Binding-site contacts:
Ligand atom C12 contacts residue PHE38 of chain 1.A at 4.5 Å (hydrophobic).
Ligand atom C14 contacts residue GLN37 of chain 1.A at 4.2 Å.
Ligand atom N15 contacts residue GLN37 of chain 1.A at 3.5 Å (h-bond).
Ligand atom C18 contacts residue ASP104 of chain 1.A at 3.9 Å.
Ligand atom C23 contacts residue PHE38 of chain 1.A at 4.0 Å (hydrophobic).
Ligand atom C16 contacts residue GLN37 of chain 1.A at 4.0 Å.
Ligand atom C17 contacts residue TRP40 of chain 1.A at 4.3 Å (hydrophobic).
Ligand atom C22 contacts residue LEU107 of chain 1.A at 4.4 Å (hydrophobic).
Ligand atom C06 contacts residue ASP104 of chain 1.A at 4.5 Å.
Ligand atom N15 contacts residue PHE38 of chain 1.A at 3.5 Å.
Ligand atom C20 contacts residue LEU107 of chain 1.A at 4.2 Å (hydrophobic).
Ligand atom C07 contacts residue ASP104 of chain 1.A at 3.9 Å.
Ligand atom C21 contacts residue ASP104 of chain 1.A at 4.4 Å.
Ligand atom O24 contacts residue LEU107 of chain 1.A at 3.7 Å.
Ligand atom C17 contacts residue PHE38 of chain 1.A at 4.5 Å (hydrophobic).
Ligand atom C16 contacts residue TRP40 of chain 1.A at 4.4 Å (hydrophobic).
Ligand atom C23 contacts residue ASP104 of chain 1.A at 4.3 Å.
Ligand atom C13 contacts residue PHE38 of chain 1.A at 4.0 Å (hydrophobic).
Ligand atom C22 contacts residue ASP104 of chain 1.A at 4.2 Å.
Ligand atom C05 contacts residue ASP104 of chain 1.A at 3.4 Å.
Ligand atom C23 contacts residue MET108 of chain 1.A at 3.5 Å (hydrophobic).
Ligand atom C19 contacts residue ASP104 of chain 1.A at 3.2 Å.
Ligand atom C04 contacts residue ASP104 of chain 1.A at 4.2 Å.
Ligand atom C21 contacts residue LEU107 of chain 1.A at 3.9 Å (hydrophobic).
Ligand atom C09 contacts residue ASP104 of chain 1.A at 3.9 Å.
Ligand atom C22 contacts residue PHE38 of chain 1.A at 3.8 Å (hydrophobic).
Ligand atom C14 contacts residue PHE38 of chain 1.A at 3.5 Å (hydrophobic).
Ligand atom N08 contacts residue ASP104 of chain 1.A at 2.9 Å (salt-bridge).
Ligand atom C22 contacts residue MET108 of chain 1.A at 3.7 Å (hydrophobic).
Ligand atom C18 contacts residue MET108 of chain 1.A at 4.4 Å (hydrophobic).
Ligand atom C09 contacts residue MET108 of chain 1.A at 4.4 Å (hydrophobic).
Ligand atom C20 contacts residue ASP104 of chain 1.A at 3.6 Å.
Ligand atom C16 contacts residue PHE38 of chain 1.A at 4.0 Å (hydrophobic).
Ligand atom O24 contacts residue ASP104 of chain 1.A at 3.3 Å (salt-bridge).
Ligand atom C17 contacts residue MET108 of chain 1.A at 4.2 Å (hydrophobic).

Sequence of chain 1.A:
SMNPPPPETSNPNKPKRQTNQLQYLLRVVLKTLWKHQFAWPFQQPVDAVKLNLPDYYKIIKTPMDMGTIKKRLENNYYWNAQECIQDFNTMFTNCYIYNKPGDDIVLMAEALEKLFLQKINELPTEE

A protein and the small-molecule ligand that binds it are described below.
Small molecule (SMILES): Oc1cccc(-c2[nH]c(-c3ccccc3)nc2-c2ccncc2)c1